Binding-site contacts:
Ligand atom C5 contacts residue ASN197 of chain 1.A at 3.7 Å.
Ligand atom C7 contacts residue ASN197 of chain 1.A at 3.4 Å.
Ligand atom C1 contacts residue ASN185 of chain 1.A at 4.4 Å.
Ligand atom O7 contacts residue ASN185 of chain 1.A at 4.0 Å.
Ligand atom C2 contacts residue ASN197 of chain 1.A at 2.4 Å.
Ligand atom C8 contacts residue ASN197 of chain 1.A at 3.6 Å.
Ligand atom O7 contacts residue ASN197 of chain 1.A at 4.4 Å.
Ligand atom N2 contacts residue ASN197 of chain 1.A at 2.9 Å (h-bond).
Ligand atom O4 contacts residue LYS187 of chain 1.A at 4.2 Å.
Ligand atom C1 contacts residue ASN197 of chain 1.A at 1.4 Å.
Ligand atom C7 contacts residue ASN185 of chain 1.A at 4.4 Å.
Ligand atom O5 contacts residue ASN197 of chain 1.A at 2.4 Å (h-bond).
Ligand atom N2 contacts residue ASN185 of chain 1.A at 4.2 Å.
Ligand atom C4 contacts residue ASN197 of chain 1.A at 4.2 Å.
Ligand atom C3 contacts residue ASN197 of chain 1.A at 3.7 Å.

Sequence of chain 1.A:
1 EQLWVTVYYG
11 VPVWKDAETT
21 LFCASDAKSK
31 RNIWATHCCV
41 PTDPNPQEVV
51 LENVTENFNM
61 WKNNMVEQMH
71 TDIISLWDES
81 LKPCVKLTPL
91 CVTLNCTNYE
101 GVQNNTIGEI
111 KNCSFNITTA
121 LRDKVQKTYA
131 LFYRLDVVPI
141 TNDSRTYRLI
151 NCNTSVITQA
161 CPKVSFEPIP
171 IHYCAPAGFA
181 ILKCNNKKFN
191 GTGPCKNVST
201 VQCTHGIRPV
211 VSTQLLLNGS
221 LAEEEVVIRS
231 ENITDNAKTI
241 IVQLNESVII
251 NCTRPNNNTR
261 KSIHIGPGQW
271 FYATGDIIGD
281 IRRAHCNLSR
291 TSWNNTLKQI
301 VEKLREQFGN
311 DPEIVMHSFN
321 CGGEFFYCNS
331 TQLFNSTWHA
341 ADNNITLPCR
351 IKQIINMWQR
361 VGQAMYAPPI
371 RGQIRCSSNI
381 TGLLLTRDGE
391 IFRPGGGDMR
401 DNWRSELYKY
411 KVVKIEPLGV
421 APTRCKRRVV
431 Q

The protein below binds the small molecule below.
Small molecule (SMILES): CC(=O)N[C@@H]1[C@@H](O)[C@H](O)[C@@H](CO)O[C@H]1O